Sequence of chain 12.A:
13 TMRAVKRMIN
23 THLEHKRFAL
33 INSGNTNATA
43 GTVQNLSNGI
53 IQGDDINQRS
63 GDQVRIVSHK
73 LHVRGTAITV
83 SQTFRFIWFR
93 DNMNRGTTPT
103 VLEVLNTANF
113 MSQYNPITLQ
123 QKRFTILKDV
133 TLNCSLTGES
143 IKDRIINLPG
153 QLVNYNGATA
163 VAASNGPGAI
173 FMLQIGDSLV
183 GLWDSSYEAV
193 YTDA

The small molecule below binds the protein below.
Small molecule (SMILES): O=c1ccn([C@@H]2O[C@H](CO[P](=O)(O)O[C@H]3[C@@H](O)[C@H](n4ccc(=O)[nH]c4=O)O[C@@H]3CO[P](=O)(O)O[C@H]3[C@@H](O)[C@H](n4ccc(=O)[nH]c4=O)O[C@@H]3CO[P](=O)(O)O[C@H]3[C@@H](O)[C@H](n4ccc(=O)[nH]c4=O)O[C@@H]3COP(=O)=O)[C@@H](O)[C@H]2O)c(=O)[nH]1

Binding-site contacts:
Ligand atom O2 contacts residue A1 of chain 12.B at 2.7 Å (h-bond).
Ligand atom C5' contacts residue ARG15 of chain 12.A at 2.5 Å.
Ligand atom C3' contacts residue ARG15 of chain 12.A at 3.8 Å.
Ligand atom P contacts residue ARG15 of chain 12.A at 3.1 Å.
Ligand atom C5 contacts residue ARG19 of chain 12.A at 2.9 Å.
Ligand atom OP2 contacts residue ALA16 of chain 12.A at 4.1 Å.
Ligand atom OP1 contacts residue ARG15 of chain 12.A at 2.5 Å.
Ligand atom O4 contacts residue A3 of chain 12.B at 2.8 Å (h-bond).
Ligand atom O3' contacts residue ARG15 of chain 12.A at 3.1 Å (salt-bridge).
Ligand atom O5' contacts residue ARG15 of chain 12.A at 3.6 Å.
Ligand atom C4' contacts residue ARG15 of chain 12.A at 3.3 Å.
Ligand atom OP2 contacts residue ARG15 of chain 12.A at 2.5 Å.
Ligand atom C6 contacts residue ARG19 of chain 12.A at 2.7 Å.
Ligand atom O3' contacts residue ARG19 of chain 12.A at 3.6 Å (salt-bridge).
Ligand atom O4' contacts residue ARG19 of chain 12.A at 3.9 Å.
Ligand atom C4 contacts residue A1 of chain 12.B at 3.4 Å.
Ligand atom C4 contacts residue ARG19 of chain 12.A at 3.9 Å.
Ligand atom N3 contacts residue A2 of chain 12.B at 3.7 Å.
Ligand atom C2 contacts residue A2 of chain 12.B at 3.9 Å.
Ligand atom C2' contacts residue ARG19 of chain 12.A at 3.6 Å.
Ligand atom N3 contacts residue A1 of chain 12.B at 2.7 Å (h-bond).
Ligand atom N1 contacts residue ARG19 of chain 12.A at 3.9 Å.
Ligand atom O4 contacts residue A1 of chain 12.B at 3.0 Å (h-bond).
Ligand atom C3' contacts residue ARG19 of chain 12.A at 3.4 Å.
Ligand atom N1 contacts residue A3 of chain 12.B at 4.3 Å.
Ligand atom OP1 contacts residue LYS18 of chain 12.A at 3.7 Å.
Ligand atom C4' contacts residue ARG19 of chain 12.A at 3.7 Å.
Ligand atom C2 contacts residue A3 of chain 12.B at 3.5 Å.
Ligand atom C1' contacts residue ARG19 of chain 12.A at 4.3 Å.
Ligand atom OP1 contacts residue ARG19 of chain 12.A at 4.1 Å.
Ligand atom O2 contacts residue A3 of chain 12.B at 3.2 Å.
Ligand atom O5' contacts residue ARG19 of chain 12.A at 2.1 Å (salt-bridge).
Ligand atom P contacts residue ARG19 of chain 12.A at 2.8 Å.
Ligand atom OP1 contacts residue MET14 of chain 12.A at 3.8 Å.
Ligand atom O2 contacts residue A2 of chain 12.B at 3.7 Å.
Ligand atom C2 contacts residue A1 of chain 12.B at 3.1 Å.
Ligand atom C4 contacts residue A3 of chain 12.B at 3.6 Å.
Ligand atom OP2 contacts residue ARG19 of chain 12.A at 2.1 Å (salt-bridge).
Ligand atom C5' contacts residue ARG19 of chain 12.A at 3.2 Å.
Ligand atom N3 contacts residue A3 of chain 12.B at 2.8 Å (h-bond).